This small molecule binds to this protein.
Small molecule (SMILES): CC(C)(C)NC(=O)[C@@H]1CN(Cc2cccnc2)CCN1C[C@@H](O)C[C@@H](Cc1ccccc1)C(=O)N[C@H]1c2ccccc2C[C@H]1O

Binding-site contacts:
Ligand atom C7 contacts residue GLY48 of chain 1.A at 3.5 Å.
Ligand atom C17 contacts residue ARG8 of chain 1.A at 3.6 Å.
Ligand atom O4 contacts residue ASP29 of chain 1.B at 3.0 Å (salt-bridge).
Ligand atom O4 contacts residue GLY27 of chain 1.B at 3.4 Å (h-bond).
Ligand atom C13 contacts residue GLY27 of chain 1.B at 3.5 Å.
Ligand atom C22 contacts residue GLY48 of chain 1.B at 3.4 Å.
Ligand atom C36 contacts residue GLY48 of chain 1.A at 3.2 Å.
Ligand atom C26 contacts residue ASP30 of chain 1.B at 3.6 Å.
Ligand atom C8 contacts residue ASP25 of chain 1.B at 3.3 Å.
Ligand atom C27 contacts residue ASP30 of chain 1.B at 3.5 Å.
Ligand atom C36 contacts residue PRO81 of chain 1.B at 3.7 Å (hydrophobic).
Ligand atom C16 contacts residue GLY27 of chain 1.B at 3.5 Å.
Ligand atom C27 contacts residue VAL32 of chain 1.B at 3.4 Å (hydrophobic).
Ligand atom C12 contacts residue ASP25 of chain 1.A at 3.3 Å.
Ligand atom C11 contacts residue ASP25 of chain 1.A at 3.3 Å.
Ligand atom C10 contacts residue ASP25 of chain 1.A at 3.7 Å.
Ligand atom C33 contacts residue ARG8 of chain 1.B at 3.5 Å.
Ligand atom C18 contacts residue ARG8 of chain 1.A at 3.6 Å.
Ligand atom C6 contacts residue ILE84 of chain 1.A at 3.7 Å (hydrophobic).
Ligand atom C29 contacts residue ALA28 of chain 1.B at 3.5 Å (hydrophobic).
Ligand atom C28 contacts residue ALA28 of chain 1.B at 3.6 Å (hydrophobic).
Ligand atom C1 contacts residue GLY48 of chain 1.A at 3.5 Å.
Ligand atom O1 contacts residue GLY49 of chain 1.A at 3.5 Å.
Ligand atom C23 contacts residue GLY48 of chain 1.B at 3.4 Å.
Ligand atom O2 contacts residue ASP25 of chain 1.A at 2.6 Å (salt-bridge).
Ligand atom C31 contacts residue PRO81 of chain 1.B at 3.7 Å (hydrophobic).
Ligand atom C35 contacts residue GLY48 of chain 1.A at 3.5 Å.
Ligand atom C31 contacts residue VAL82 of chain 1.B at 3.7 Å (hydrophobic).
Ligand atom O2 contacts residue ALA28 of chain 1.B at 3.7 Å.
Ligand atom C10 contacts residue GLY27 of chain 1.A at 3.7 Å.
Ligand atom O2 contacts residue GLY27 of chain 1.B at 3.4 Å.
Ligand atom C14 contacts residue ILE84 of chain 1.A at 3.8 Å (hydrophobic).
Ligand atom C24 contacts residue GLY48 of chain 1.B at 3.4 Å.
Ligand atom O2 contacts residue ASP25 of chain 1.B at 2.6 Å (salt-bridge).
Ligand atom C9 contacts residue ILE84 of chain 1.B at 3.7 Å (hydrophobic).
Ligand atom C10 contacts residue ASP25 of chain 1.B at 3.6 Å.
Ligand atom N4 contacts residue GLY27 of chain 1.B at 3.1 Å (h-bond).
Ligand atom O3 contacts residue GLY49 of chain 1.B at 3.3 Å.
Ligand atom N5 contacts residue ARG8 of chain 1.B at 3.0 Å (salt-bridge).
Ligand atom C11 contacts residue ASP25 of chain 1.B at 3.5 Å.

Sequence of chain 1.A:
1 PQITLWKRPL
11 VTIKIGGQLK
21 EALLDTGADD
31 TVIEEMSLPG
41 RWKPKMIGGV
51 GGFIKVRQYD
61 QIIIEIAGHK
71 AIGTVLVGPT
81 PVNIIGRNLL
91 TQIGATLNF

Sequence of chain 1.B:
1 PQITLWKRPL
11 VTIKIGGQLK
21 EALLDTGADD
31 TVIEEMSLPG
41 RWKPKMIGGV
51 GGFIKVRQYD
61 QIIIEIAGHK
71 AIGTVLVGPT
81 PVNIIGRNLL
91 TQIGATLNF